Binding-site contacts:
Ligand atom O5 contacts residue ASN35 of chain 1.A at 2.9 Å (h-bond).
Ligand atom N2 contacts residue ASN35 of chain 1.A at 2.7 Å (h-bond).
Ligand atom C7 contacts residue ASN35 of chain 1.A at 3.3 Å.
Ligand atom C6 contacts residue ASN35 of chain 1.A at 4.4 Å.
Ligand atom O7 contacts residue ASN35 of chain 1.A at 3.9 Å.
Ligand atom C5 contacts residue ASN35 of chain 1.A at 3.7 Å.
Ligand atom C1 contacts residue ASN35 of chain 1.A at 1.9 Å.
Ligand atom C8 contacts residue THR34 of chain 1.A at 4.1 Å.
Ligand atom C3 contacts residue ASN35 of chain 1.A at 4.0 Å.
Ligand atom C8 contacts residue ASN35 of chain 1.A at 4.1 Å.
Ligand atom C2 contacts residue ASN35 of chain 1.A at 2.8 Å.
Ligand atom C4 contacts residue ASN35 of chain 1.A at 4.5 Å.
Ligand atom N2 contacts residue THR34 of chain 1.A at 4.2 Å.

Sequence of chain 1.A:
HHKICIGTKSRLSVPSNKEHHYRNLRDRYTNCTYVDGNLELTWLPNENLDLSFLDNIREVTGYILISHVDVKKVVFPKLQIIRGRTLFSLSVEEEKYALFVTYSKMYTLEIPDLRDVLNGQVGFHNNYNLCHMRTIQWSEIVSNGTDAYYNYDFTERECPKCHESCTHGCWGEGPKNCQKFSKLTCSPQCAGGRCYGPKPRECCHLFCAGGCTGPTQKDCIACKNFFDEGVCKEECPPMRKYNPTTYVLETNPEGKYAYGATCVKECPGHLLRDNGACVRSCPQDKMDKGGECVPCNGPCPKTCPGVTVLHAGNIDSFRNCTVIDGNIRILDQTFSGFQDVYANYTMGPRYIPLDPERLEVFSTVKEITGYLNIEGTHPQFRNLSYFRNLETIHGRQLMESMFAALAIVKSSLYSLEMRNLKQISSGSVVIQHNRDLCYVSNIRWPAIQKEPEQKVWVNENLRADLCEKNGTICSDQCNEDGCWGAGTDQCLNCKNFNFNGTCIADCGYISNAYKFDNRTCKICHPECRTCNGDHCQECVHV

This protein binds this small molecule.
Small molecule (SMILES): CC(=O)N[C@H]1[C@H](O[C@H]2[C@H](O)[C@@H](NC(C)=O)CO[C@@H]2CO)O[C@H](CO)[C@@H](O)[C@@H]1O